This small molecule binds to this protein.
Small molecule (SMILES): CC(C)=CCCC(C)=CCS[P](=O)(O)OP(=O)(O)O

Sequence of chain 1.E:
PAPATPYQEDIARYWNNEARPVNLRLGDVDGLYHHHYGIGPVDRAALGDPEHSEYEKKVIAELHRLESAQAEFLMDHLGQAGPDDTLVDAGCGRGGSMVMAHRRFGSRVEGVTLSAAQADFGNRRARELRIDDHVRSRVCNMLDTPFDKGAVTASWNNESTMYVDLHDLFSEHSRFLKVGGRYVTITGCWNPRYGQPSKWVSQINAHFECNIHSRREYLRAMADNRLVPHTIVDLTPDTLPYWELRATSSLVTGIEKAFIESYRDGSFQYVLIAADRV

Binding-site contacts:
Ligand atom O2A contacts residue ASN57 of chain 1.E at 2.9 Å (h-bond).
Ligand atom O1B contacts residue MG1 of chain 1.FA at 3.5 Å.
Ligand atom C8 contacts residue GLU193 of chain 1.E at 3.8 Å.
Ligand atom O1A contacts residue ASN57 of chain 1.E at 3.1 Å (h-bond).
Ligand atom PB contacts residue HIS69 of chain 1.E at 3.7 Å.
Ligand atom PA contacts residue ASN57 of chain 1.E at 3.7 Å.
Ligand atom O3A contacts residue ARG280 of chain 1.E at 2.8 Å (salt-bridge).
Ligand atom C3 contacts residue PHE242 of chain 1.E at 3.8 Å (hydrophobic).
Ligand atom S1 contacts residue GLU193 of chain 1.E at 3.8 Å.
Ligand atom C1 contacts residue TYR71 of chain 1.E at 3.5 Å (hydrophobic).
Ligand atom O1B contacts residue ASN57 of chain 1.E at 3.8 Å.
Ligand atom S1 contacts residue TYR71 of chain 1.E at 3.7 Å.
Ligand atom O2B contacts residue TRP49 of chain 1.E at 3.2 Å.
Ligand atom O3B contacts residue ASN57 of chain 1.E at 3.0 Å (h-bond).
Ligand atom C10 contacts residue TYR197 of chain 1.E at 3.2 Å (hydrophobic).
Ligand atom O3B contacts residue MG1 of chain 1.FA at 2.0 Å.
Ligand atom O3B contacts residue HIS70 of chain 1.E at 3.5 Å (h-bond).
Ligand atom C1 contacts residue PHE242 of chain 1.E at 3.4 Å (hydrophobic).
Ligand atom C8 contacts residue GLY222 of chain 1.E at 3.6 Å.
Ligand atom PA contacts residue ARG280 of chain 1.E at 3.6 Å.
Ligand atom O1A contacts residue MG1 of chain 1.FA at 2.0 Å.
Ligand atom O1B contacts residue TYR71 of chain 1.E at 3.7 Å.
Ligand atom O2A contacts residue VAL56 of chain 1.E at 3.4 Å.
Ligand atom O2B contacts residue HIS69 of chain 1.E at 2.9 Å (h-bond).
Ligand atom C2 contacts residue TYR71 of chain 1.E at 3.6 Å (hydrophobic).
Ligand atom PB contacts residue MG1 of chain 1.FA at 3.2 Å.
Ligand atom O1A contacts residue VAL56 of chain 1.E at 3.5 Å.
Ligand atom O3A contacts residue PHE242 of chain 1.E at 3.8 Å.
Ligand atom C9 contacts residue PHE302 of chain 1.E at 3.5 Å (hydrophobic).
Ligand atom O3A contacts residue TYR71 of chain 1.E at 3.0 Å (h-bond).
Ligand atom O1A contacts residue TYR71 of chain 1.E at 3.8 Å.
Ligand atom O1A contacts residue ARG280 of chain 1.E at 2.9 Å (salt-bridge).
Ligand atom O2A contacts residue ARG54 of chain 1.E at 3.8 Å.
Ligand atom C9 contacts residue MET196 of chain 1.E at 3.8 Å (hydrophobic).
Ligand atom C10 contacts residue TRP49 of chain 1.E at 3.3 Å (hydrophobic).
Ligand atom C2 contacts residue PHE242 of chain 1.E at 3.6 Å (hydrophobic).
Ligand atom C5 contacts residue PHE242 of chain 1.E at 3.8 Å (hydrophobic).
Ligand atom S1 contacts residue HIS69 of chain 1.E at 3.6 Å (h-bond).
Ligand atom PA contacts residue MG1 of chain 1.FA at 3.2 Å.
Ligand atom O3B contacts residue HIS69 of chain 1.E at 3.1 Å.